Binding-site contacts:
Ligand atom C8 contacts residue PHE121 of chain 3.A at 4.3 Å (hydrophobic).
Ligand atom C14 contacts residue MET217 of chain 3.A at 3.9 Å (hydrophobic).
Ligand atom C17 contacts residue TYR147 of chain 3.A at 4.0 Å (hydrophobic).
Ligand atom C10 contacts residue SER123 of chain 3.A at 4.2 Å.
Ligand atom C3 contacts residue LEU103 of chain 3.A at 4.2 Å (hydrophobic).
Ligand atom C1 contacts residue TYR193 of chain 3.A at 3.8 Å (hydrophobic).
Ligand atom C7 contacts residue LEU103 of chain 3.A at 3.2 Å (hydrophobic).
Ligand atom C14 contacts residue LEU187 of chain 3.A at 4.3 Å (hydrophobic).
Ligand atom C16 contacts residue ILE101 of chain 3.A at 3.5 Å (hydrophobic).
Ligand atom C21 contacts residue ILE220 of chain 3.A at 3.5 Å (hydrophobic).
Ligand atom C18 contacts residue ILE125 of chain 3.A at 4.2 Å (hydrophobic).
Ligand atom C18 contacts residue ILE220 of chain 3.A at 4.3 Å (hydrophobic).
Ligand atom C18 contacts residue PHE182 of chain 3.A at 4.0 Å (hydrophobic).
Ligand atom C11 contacts residue HIS241 of chain 3.A at 3.7 Å.
Ligand atom C14 contacts residue ILE101 of chain 3.A at 4.1 Å (hydrophobic).
Ligand atom N4 contacts residue MET217 of chain 3.A at 3.3 Å.
Ligand atom O2 contacts residue TYR193 of chain 3.A at 3.4 Å.
Ligand atom O2 contacts residue MET195 of chain 3.A at 4.4 Å.
Ligand atom C8 contacts residue LEU103 of chain 3.A at 3.1 Å (hydrophobic).
Ligand atom C1 contacts residue ASN215 of chain 3.A at 3.6 Å.
Ligand atom N4 contacts residue TYR193 of chain 3.A at 3.5 Å.
Ligand atom C15 contacts residue ILE101 of chain 3.A at 4.1 Å (hydrophobic).
Ligand atom C19 contacts residue ILE125 of chain 3.A at 3.2 Å (hydrophobic).
Ligand atom C21 contacts residue ILE101 of chain 3.A at 4.0 Å (hydrophobic).
Ligand atom C21 contacts residue TYR147 of chain 3.A at 2.7 Å (hydrophobic).
Ligand atom C1 contacts residue TYR194 of chain 3.A at 4.2 Å (hydrophobic).
Ligand atom N5 contacts residue MET217 of chain 3.A at 3.3 Å (h-bond).
Ligand atom C13 contacts residue THR102 of chain 3.A at 4.3 Å.
Ligand atom C3 contacts residue TYR193 of chain 3.A at 3.8 Å (hydrophobic).
Ligand atom C17 contacts residue ILE101 of chain 3.A at 3.8 Å (hydrophobic).
Ligand atom C17 contacts residue ILE220 of chain 3.A at 3.9 Å (hydrophobic).
Ligand atom C20 contacts residue ILE125 of chain 3.A at 3.4 Å (hydrophobic).
Ligand atom N5 contacts residue TYR193 of chain 3.A at 4.0 Å.
Ligand atom C16 contacts residue TYR147 of chain 3.A at 4.3 Å (hydrophobic).
Ligand atom C10 contacts residue HIS241 of chain 3.A at 3.6 Å.
Ligand atom C13 contacts residue ILE101 of chain 3.A at 3.4 Å (hydrophobic).
Ligand atom C1 contacts residue MET195 of chain 3.A at 4.3 Å (hydrophobic).
Ligand atom C6 contacts residue THR102 of chain 3.A at 4.3 Å.
Ligand atom C7 contacts residue THR102 of chain 3.A at 4.2 Å.
Ligand atom C3 contacts residue PHE121 of chain 3.A at 4.4 Å (hydrophobic).

Sequence of chain 3.A:
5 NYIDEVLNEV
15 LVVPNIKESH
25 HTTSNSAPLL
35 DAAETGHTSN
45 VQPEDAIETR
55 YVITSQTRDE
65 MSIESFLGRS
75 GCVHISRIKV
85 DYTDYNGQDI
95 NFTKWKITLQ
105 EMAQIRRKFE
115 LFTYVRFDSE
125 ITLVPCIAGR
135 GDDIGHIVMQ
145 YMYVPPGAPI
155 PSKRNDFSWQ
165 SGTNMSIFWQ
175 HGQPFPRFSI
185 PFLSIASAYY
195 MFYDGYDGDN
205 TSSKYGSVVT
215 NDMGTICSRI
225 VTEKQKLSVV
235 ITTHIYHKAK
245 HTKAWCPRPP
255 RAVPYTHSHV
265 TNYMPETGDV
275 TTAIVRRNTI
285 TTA

The protein below binds the small molecule below.
Small molecule (SMILES): COc1ccc(N2CCN(c3cccc(C)c3)CC2)nn1